Sequence of chain 53.C:
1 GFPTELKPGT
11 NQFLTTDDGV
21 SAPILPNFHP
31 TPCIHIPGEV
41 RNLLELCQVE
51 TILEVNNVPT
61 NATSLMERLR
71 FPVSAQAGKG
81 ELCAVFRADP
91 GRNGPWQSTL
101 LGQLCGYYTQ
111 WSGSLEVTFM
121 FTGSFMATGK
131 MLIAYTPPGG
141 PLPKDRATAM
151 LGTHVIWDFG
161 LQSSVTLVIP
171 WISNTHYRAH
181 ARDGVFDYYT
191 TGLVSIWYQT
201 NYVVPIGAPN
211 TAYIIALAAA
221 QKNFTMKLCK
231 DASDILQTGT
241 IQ

Binding-site contacts:
Ligand atom CAX contacts residue ILE111 of chain 53.A at 3.9 Å (hydrophobic).
Ligand atom CAM contacts residue ILE111 of chain 53.A at 3.6 Å (hydrophobic).
Ligand atom CAD contacts residue ASN228 of chain 53.A at 3.5 Å.
Ligand atom CAF contacts residue GLN202 of chain 53.A at 3.6 Å.
Ligand atom CAW contacts residue TRP203 of chain 53.A at 3.4 Å (hydrophobic).
Ligand atom CAQ contacts residue TRP203 of chain 53.A at 3.4 Å (hydrophobic).
Ligand atom CAQ contacts residue TYR201 of chain 53.A at 3.7 Å (hydrophobic).
Ligand atom OAS contacts residue MET195 of chain 53.A at 3.1 Å.
Ligand atom CAK contacts residue MET195 of chain 53.A at 3.8 Å (hydrophobic).
Ligand atom OAB contacts residue ASP112 of chain 53.A at 3.6 Å.
Ligand atom CAV contacts residue VAL192 of chain 53.A at 3.9 Å (hydrophobic).
Ligand atom CAH contacts residue VAL192 of chain 53.A at 3.9 Å (hydrophobic).
Ligand atom CAK contacts residue PHE155 of chain 53.A at 3.5 Å (hydrophobic).
Ligand atom OAB contacts residue TRP203 of chain 53.A at 3.7 Å.
Ligand atom CAI contacts residue ILE24 of chain 53.C at 3.7 Å (hydrophobic).
Ligand atom CAE contacts residue ASP112 of chain 53.A at 3.6 Å.
Ligand atom CAA contacts residue PHE135 of chain 53.A at 3.8 Å (hydrophobic).
Ligand atom OAS contacts residue VAL192 of chain 53.A at 3.9 Å.
Ligand atom NAZ contacts residue TRP203 of chain 53.A at 3.2 Å.
Ligand atom CAG contacts residue TRP203 of chain 53.A at 3.9 Å (hydrophobic).
Ligand atom CAT contacts residue TRP203 of chain 53.A at 3.4 Å (hydrophobic).
Ligand atom CAP contacts residue TYR201 of chain 53.A at 3.5 Å (hydrophobic).
Ligand atom CAV contacts residue ILE111 of chain 53.A at 3.9 Å (hydrophobic).
Ligand atom CAF contacts residue TRP203 of chain 53.A at 3.6 Å (hydrophobic).
Ligand atom CAL contacts residue PHE135 of chain 53.A at 3.7 Å (hydrophobic).
Ligand atom CAW contacts residue ASN228 of chain 53.A at 3.7 Å.
Ligand atom NAZ contacts residue ASN228 of chain 53.A at 3.9 Å.
Ligand atom CAF contacts residue ASN228 of chain 53.A at 3.2 Å.
Ligand atom CAJ contacts residue PHE135 of chain 53.A at 3.8 Å (hydrophobic).
Ligand atom CAL contacts residue ILE111 of chain 53.A at 3.5 Å (hydrophobic).
Ligand atom CAQ contacts residue ASN228 of chain 53.A at 3.6 Å.
Ligand atom OAB contacts residue ILE113 of chain 53.A at 3.3 Å (h-bond).
Ligand atom CAG contacts residue ASP112 of chain 53.A at 3.5 Å.
Ligand atom CAI contacts residue PHE155 of chain 53.A at 3.5 Å (hydrophobic).
Ligand atom CAE contacts residue THR114 of chain 53.A at 3.5 Å.
Ligand atom CAD contacts residue GLN202 of chain 53.A at 3.6 Å.
Ligand atom CAG contacts residue THR114 of chain 53.A at 3.9 Å.
Ligand atom NAY contacts residue TRP203 of chain 53.A at 3.7 Å.
Ligand atom CAV contacts residue MET195 of chain 53.A at 3.9 Å (hydrophobic).
Ligand atom CAM contacts residue MET195 of chain 53.A at 4.0 Å (hydrophobic).

The protein below binds the small molecule below.
Small molecule (SMILES): C[C@H](CCOc1ccc(I)cc1)CCN1CCN(c2ccncc2)C1=O

Sequence of chain 53.A:
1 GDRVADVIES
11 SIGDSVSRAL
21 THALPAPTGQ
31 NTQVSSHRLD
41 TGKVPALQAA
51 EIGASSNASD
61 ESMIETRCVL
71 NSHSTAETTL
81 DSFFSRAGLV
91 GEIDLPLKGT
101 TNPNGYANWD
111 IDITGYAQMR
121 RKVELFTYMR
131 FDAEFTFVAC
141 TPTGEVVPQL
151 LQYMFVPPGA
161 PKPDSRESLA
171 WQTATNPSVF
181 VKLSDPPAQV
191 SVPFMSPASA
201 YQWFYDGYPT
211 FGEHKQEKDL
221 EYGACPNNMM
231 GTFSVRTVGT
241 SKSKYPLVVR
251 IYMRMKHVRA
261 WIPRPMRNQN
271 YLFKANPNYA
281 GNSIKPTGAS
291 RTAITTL